Sequence of chain 1.D:
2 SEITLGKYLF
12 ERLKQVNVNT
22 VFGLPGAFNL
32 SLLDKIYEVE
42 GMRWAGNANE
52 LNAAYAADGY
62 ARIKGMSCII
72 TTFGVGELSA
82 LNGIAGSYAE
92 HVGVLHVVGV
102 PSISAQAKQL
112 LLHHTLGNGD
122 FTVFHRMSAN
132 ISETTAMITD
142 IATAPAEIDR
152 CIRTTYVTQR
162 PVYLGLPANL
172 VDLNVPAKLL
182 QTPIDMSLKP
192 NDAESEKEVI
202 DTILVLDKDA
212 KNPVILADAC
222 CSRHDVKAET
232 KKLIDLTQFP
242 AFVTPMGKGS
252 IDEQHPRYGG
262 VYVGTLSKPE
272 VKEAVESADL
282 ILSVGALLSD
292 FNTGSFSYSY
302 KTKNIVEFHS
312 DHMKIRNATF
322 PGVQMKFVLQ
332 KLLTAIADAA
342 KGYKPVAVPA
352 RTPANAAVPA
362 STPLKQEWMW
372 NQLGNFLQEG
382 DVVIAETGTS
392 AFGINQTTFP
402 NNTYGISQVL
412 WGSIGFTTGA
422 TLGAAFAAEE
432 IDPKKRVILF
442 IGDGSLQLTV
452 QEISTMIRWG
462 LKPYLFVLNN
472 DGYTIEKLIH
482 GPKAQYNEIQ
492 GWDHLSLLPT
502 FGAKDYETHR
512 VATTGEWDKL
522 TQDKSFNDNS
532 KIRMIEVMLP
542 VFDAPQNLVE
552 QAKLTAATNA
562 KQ

This small molecule binds to this protein.
Small molecule (SMILES): CC(=O)C(=O)O

Sequence of chain 1.C:
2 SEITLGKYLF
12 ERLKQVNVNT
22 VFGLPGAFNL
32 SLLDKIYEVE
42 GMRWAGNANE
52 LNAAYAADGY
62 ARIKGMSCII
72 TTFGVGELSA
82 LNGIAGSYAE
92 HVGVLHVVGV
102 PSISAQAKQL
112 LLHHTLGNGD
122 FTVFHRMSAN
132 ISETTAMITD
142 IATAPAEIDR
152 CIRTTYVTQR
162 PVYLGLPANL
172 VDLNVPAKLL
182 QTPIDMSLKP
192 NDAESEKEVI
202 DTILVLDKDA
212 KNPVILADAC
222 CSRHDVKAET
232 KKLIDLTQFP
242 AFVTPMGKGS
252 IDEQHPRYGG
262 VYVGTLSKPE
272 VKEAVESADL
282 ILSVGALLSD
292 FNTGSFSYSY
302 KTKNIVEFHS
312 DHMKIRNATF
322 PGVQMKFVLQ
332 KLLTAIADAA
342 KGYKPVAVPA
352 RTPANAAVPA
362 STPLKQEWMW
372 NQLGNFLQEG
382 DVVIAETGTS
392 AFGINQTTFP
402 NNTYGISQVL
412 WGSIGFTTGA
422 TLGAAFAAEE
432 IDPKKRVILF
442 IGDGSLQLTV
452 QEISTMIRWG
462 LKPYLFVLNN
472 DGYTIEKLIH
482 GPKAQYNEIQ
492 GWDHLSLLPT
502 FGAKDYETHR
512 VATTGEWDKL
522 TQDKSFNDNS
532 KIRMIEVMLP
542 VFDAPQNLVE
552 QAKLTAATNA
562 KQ

Binding-site contacts:
Ligand atom O contacts residue GLU477 of chain 1.D at 4.3 Å.
Ligand atom O contacts residue HIS115 of chain 1.C at 2.9 Å (h-bond).
Ligand atom O3 contacts residue GLY413 of chain 1.D at 4.0 Å.
Ligand atom OXT contacts residue GLY27 of chain 1.C at 3.7 Å.
Ligand atom C contacts residue TPP1 of chain 1.Q at 2.8 Å.
Ligand atom O contacts residue ALA28 of chain 1.C at 3.3 Å (h-bond).
Ligand atom C contacts residue GLU477 of chain 1.D at 3.2 Å.
Ligand atom CA contacts residue HIS115 of chain 1.C at 4.2 Å.
Ligand atom CB contacts residue PHE292 of chain 1.D at 4.2 Å (hydrophobic).
Ligand atom CB contacts residue TPP1 of chain 1.Q at 2.6 Å.
Ligand atom CB contacts residue THR388 of chain 1.D at 4.0 Å.
Ligand atom C contacts residue GLY27 of chain 1.C at 4.3 Å.
Ligand atom CB contacts residue ILE476 of chain 1.D at 3.8 Å (hydrophobic).
Ligand atom C contacts residue ALA28 of chain 1.C at 3.6 Å (hydrophobic).
Ligand atom C contacts residue HIS115 of chain 1.C at 3.9 Å.
Ligand atom CA contacts residue TPP1 of chain 1.Q at 1.7 Å.
Ligand atom CB contacts residue GLU477 of chain 1.D at 3.7 Å.
Ligand atom O3 contacts residue HIS115 of chain 1.C at 3.2 Å (h-bond).
Ligand atom CA contacts residue GLU477 of chain 1.D at 3.3 Å.
Ligand atom OXT contacts residue GLU477 of chain 1.D at 2.4 Å (salt-bridge).
Ligand atom O contacts residue TPP1 of chain 1.Q at 3.4 Å.
Ligand atom O contacts residue HIS114 of chain 1.C at 3.5 Å (h-bond).
Ligand atom O3 contacts residue TPP1 of chain 1.Q at 2.1 Å.
Ligand atom O3 contacts residue HIS114 of chain 1.C at 4.3 Å.
Ligand atom OXT contacts residue ILE480 of chain 1.D at 4.0 Å.
Ligand atom OXT contacts residue TPP1 of chain 1.Q at 3.3 Å.
Ligand atom C contacts residue HIS114 of chain 1.C at 4.0 Å.
Ligand atom O contacts residue GLY27 of chain 1.C at 4.0 Å.
Ligand atom O3 contacts residue THR388 of chain 1.D at 4.3 Å.
Ligand atom OXT contacts residue ALA28 of chain 1.C at 2.8 Å (h-bond).